This protein binds this small molecule.
Small molecule (SMILES): CO[P](=O)(O)O[C@H]1[C@@H](O)[C@H](n2ccc(=O)[nH]c2=O)O[C@@H]1COP(=O)(O)O

Binding-site contacts:
Ligand atom C3' contacts residue ARG125 of chain 1.G at 3.4 Å.
Ligand atom O4 contacts residue ARG125 of chain 1.G at 3.9 Å.
Ligand atom C5' contacts residue ARG125 of chain 1.G at 4.2 Å.
Ligand atom C5' contacts residue ARG131 of chain 1.G at 3.5 Å.
Ligand atom O5' contacts residue ARG125 of chain 1.G at 3.2 Å (salt-bridge).
Ligand atom OP3 contacts residue SER77 of chain 1.G at 4.2 Å.
Ligand atom N3 contacts residue ARG125 of chain 1.G at 3.7 Å.
Ligand atom P contacts residue ARG131 of chain 1.G at 3.6 Å.
Ligand atom C4' contacts residue ARG125 of chain 1.G at 4.3 Å.
Ligand atom C4 contacts residue ARG125 of chain 1.G at 3.6 Å.
Ligand atom OP3 contacts residue ARG125 of chain 1.G at 2.7 Å.
Ligand atom N1 contacts residue ARG125 of chain 1.G at 3.8 Å.
Ligand atom O2 contacts residue ARG125 of chain 1.G at 4.0 Å.
Ligand atom P contacts residue ARG125 of chain 1.G at 3.8 Å.
Ligand atom C5' contacts residue SER77 of chain 1.G at 4.4 Å.
Ligand atom C6 contacts residue ARG125 of chain 1.G at 3.6 Å.
Ligand atom C5 contacts residue ARG125 of chain 1.G at 3.5 Å.
Ligand atom C2 contacts residue ARG125 of chain 1.G at 3.8 Å.
Ligand atom C5' contacts residue MET76 of chain 1.G at 4.3 Å (hydrophobic).
Ligand atom OP1 contacts residue ARG125 of chain 1.G at 2.9 Å (salt-bridge).
Ligand atom C1' contacts residue ARG125 of chain 1.G at 4.3 Å.
Ligand atom O3' contacts residue ARG125 of chain 1.G at 4.1 Å.
Ligand atom OP2 contacts residue SER77 of chain 1.G at 3.9 Å.
Ligand atom O5' contacts residue ARG131 of chain 1.G at 2.9 Å (salt-bridge).
Ligand atom OP1 contacts residue ARG131 of chain 1.G at 3.4 Å (salt-bridge).
Ligand atom C2' contacts residue ARG125 of chain 1.G at 3.7 Å.
Ligand atom OP2 contacts residue ARG131 of chain 1.G at 3.8 Å.

Sequence of chain 1.G:
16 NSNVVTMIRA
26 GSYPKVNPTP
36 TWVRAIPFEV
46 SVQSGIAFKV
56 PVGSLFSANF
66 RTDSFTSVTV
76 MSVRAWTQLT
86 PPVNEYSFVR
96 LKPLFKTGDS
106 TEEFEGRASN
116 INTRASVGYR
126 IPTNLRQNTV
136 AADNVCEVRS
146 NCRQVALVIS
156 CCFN